Sequence of chain 1.C:
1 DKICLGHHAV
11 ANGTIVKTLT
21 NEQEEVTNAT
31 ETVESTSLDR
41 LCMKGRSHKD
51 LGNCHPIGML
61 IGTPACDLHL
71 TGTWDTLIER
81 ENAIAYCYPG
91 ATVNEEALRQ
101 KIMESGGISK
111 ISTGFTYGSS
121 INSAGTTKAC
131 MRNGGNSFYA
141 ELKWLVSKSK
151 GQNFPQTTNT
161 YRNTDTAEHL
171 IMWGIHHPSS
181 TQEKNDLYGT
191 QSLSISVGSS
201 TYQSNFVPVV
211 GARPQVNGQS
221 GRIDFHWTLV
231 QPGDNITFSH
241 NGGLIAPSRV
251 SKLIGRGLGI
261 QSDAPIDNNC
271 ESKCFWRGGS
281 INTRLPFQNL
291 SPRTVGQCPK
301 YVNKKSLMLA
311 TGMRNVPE

Sequence of chain 1.A:
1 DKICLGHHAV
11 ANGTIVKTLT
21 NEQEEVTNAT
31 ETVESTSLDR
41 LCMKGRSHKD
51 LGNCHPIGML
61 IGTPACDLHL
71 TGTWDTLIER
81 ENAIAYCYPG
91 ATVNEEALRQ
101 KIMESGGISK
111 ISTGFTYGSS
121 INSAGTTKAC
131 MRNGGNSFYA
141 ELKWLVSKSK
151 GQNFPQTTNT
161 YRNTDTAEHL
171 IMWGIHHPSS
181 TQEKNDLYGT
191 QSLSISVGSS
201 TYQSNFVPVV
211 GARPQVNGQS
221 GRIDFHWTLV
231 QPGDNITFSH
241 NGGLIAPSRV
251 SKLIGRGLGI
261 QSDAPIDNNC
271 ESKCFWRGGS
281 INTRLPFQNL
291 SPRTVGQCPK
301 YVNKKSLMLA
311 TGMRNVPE

Binding-site contacts:
Ligand atom C7 contacts residue GLY233 of chain 1.C at 3.5 Å.
Ligand atom C8 contacts residue GLY233 of chain 1.C at 2.8 Å.
Ligand atom N2 contacts residue GLY233 of chain 1.C at 4.2 Å.
Ligand atom C5 contacts residue ASN235 of chain 1.C at 3.7 Å.
Ligand atom C7 contacts residue ASN235 of chain 1.C at 3.7 Å.
Ligand atom O7 contacts residue ASN235 of chain 1.C at 4.4 Å.
Ligand atom C3 contacts residue ASN235 of chain 1.C at 3.8 Å.
Ligand atom C2 contacts residue ASN235 of chain 1.C at 2.5 Å.
Ligand atom C1 contacts residue GLY233 of chain 1.C at 4.3 Å.
Ligand atom C6 contacts residue ARG162 of chain 1.C at 4.2 Å.
Ligand atom O7 contacts residue GLY233 of chain 1.C at 4.0 Å.
Ligand atom O7 contacts residue ASP234 of chain 1.C at 4.0 Å.
Ligand atom O5 contacts residue ARG162 of chain 1.C at 3.5 Å (salt-bridge).
Ligand atom C1 contacts residue ARG162 of chain 1.C at 4.4 Å.
Ligand atom O5 contacts residue ASN235 of chain 1.C at 2.4 Å (h-bond).
Ligand atom O7 contacts residue PRO214 of chain 1.A at 4.1 Å.
Ligand atom O6 contacts residue ARG162 of chain 1.C at 3.7 Å.
Ligand atom C4 contacts residue ASN235 of chain 1.C at 4.3 Å.
Ligand atom C1 contacts residue ASN235 of chain 1.C at 1.4 Å.
Ligand atom N2 contacts residue ASN235 of chain 1.C at 2.8 Å (h-bond).

The small molecule below binds the protein below.
Small molecule (SMILES): CC(=O)N[C@H]1[C@H](O[C@H]2[C@H](O)[C@@H](NC(C)=O)CO[C@@H]2CO)O[C@H](CO)[C@@H](O)[C@@H]1O